Sequence of chain 1.B:
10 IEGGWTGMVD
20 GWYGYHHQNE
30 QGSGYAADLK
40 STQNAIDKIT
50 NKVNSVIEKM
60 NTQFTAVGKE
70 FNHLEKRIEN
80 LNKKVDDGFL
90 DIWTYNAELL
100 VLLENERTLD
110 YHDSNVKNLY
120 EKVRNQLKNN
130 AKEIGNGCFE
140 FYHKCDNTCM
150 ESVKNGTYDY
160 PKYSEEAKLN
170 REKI

Binding-site contacts:
Ligand atom N2 contacts residue ASN154 of chain 1.B at 2.9 Å (h-bond).
Ligand atom C1 contacts residue THR156 of chain 1.B at 4.1 Å.
Ligand atom O7 contacts residue THR156 of chain 1.B at 3.0 Å (h-bond).
Ligand atom O6 contacts residue ASN154 of chain 1.B at 3.8 Å.
Ligand atom N2 contacts residue THR156 of chain 1.B at 4.5 Å.
Ligand atom C7 contacts residue THR156 of chain 1.B at 3.8 Å.
Ligand atom C7 contacts residue ASN154 of chain 1.B at 3.5 Å.
Ligand atom C1 contacts residue ASN154 of chain 1.B at 1.4 Å.
Ligand atom C5 contacts residue ASN154 of chain 1.B at 3.7 Å.
Ligand atom C6 contacts residue ASN154 of chain 1.B at 4.5 Å.
Ligand atom C4 contacts residue ASN154 of chain 1.B at 4.2 Å.
Ligand atom O7 contacts residue ASN154 of chain 1.B at 3.8 Å.
Ligand atom O5 contacts residue THR156 of chain 1.B at 4.1 Å.
Ligand atom C2 contacts residue THR156 of chain 1.B at 3.9 Å.
Ligand atom O6 contacts residue LYS39 of chain 1.B at 3.8 Å.
Ligand atom C3 contacts residue ASN154 of chain 1.B at 3.8 Å.
Ligand atom C2 contacts residue ASN154 of chain 1.B at 2.5 Å.
Ligand atom O5 contacts residue ASN154 of chain 1.B at 2.4 Å (h-bond).

The protein below binds the small molecule below.
Small molecule (SMILES): CC(=O)N[C@@H]1[C@@H](O)[C@H](O)[C@@H](CO)O[C@H]1O